Sequence of chain 4.A:
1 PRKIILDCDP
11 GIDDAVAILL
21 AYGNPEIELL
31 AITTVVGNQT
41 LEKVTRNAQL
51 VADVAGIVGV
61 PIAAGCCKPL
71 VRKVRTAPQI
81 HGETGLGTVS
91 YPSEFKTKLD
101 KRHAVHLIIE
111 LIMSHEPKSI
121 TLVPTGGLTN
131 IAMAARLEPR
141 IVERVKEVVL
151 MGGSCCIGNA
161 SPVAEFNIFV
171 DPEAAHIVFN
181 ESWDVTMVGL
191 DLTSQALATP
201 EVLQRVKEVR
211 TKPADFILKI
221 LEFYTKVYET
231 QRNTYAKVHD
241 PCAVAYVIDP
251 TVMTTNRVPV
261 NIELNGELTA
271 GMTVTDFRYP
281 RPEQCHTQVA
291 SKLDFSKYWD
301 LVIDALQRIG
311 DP

Binding-site contacts:
Ligand atom O4 contacts residue ASN167 of chain 4.A at 3.9 Å.
Ligand atom C2 contacts residue ASP13 of chain 4.A at 3.2 Å.
Ligand atom O2 contacts residue ASN38 of chain 4.A at 3.0 Å (h-bond).
Ligand atom O2 contacts residue ASP13 of chain 4.A at 2.5 Å (salt-bridge).
Ligand atom C1 contacts residue HIS81 of chain 4.A at 3.6 Å.
Ligand atom C2 contacts residue HIS81 of chain 4.A at 4.0 Å.
Ligand atom O1 contacts residue ASN38 of chain 4.A at 3.0 Å (h-bond).
Ligand atom C1 contacts residue ASN38 of chain 4.A at 3.2 Å.
Ligand atom O3 contacts residue THR125 of chain 4.A at 3.0 Å (h-bond).
Ligand atom O4 contacts residue PHE166 of chain 4.A at 3.6 Å.
Ligand atom O5 contacts residue PHE166 of chain 4.A at 3.7 Å.
Ligand atom O5 contacts residue GLU165 of chain 4.A at 2.6 Å (salt-bridge).
Ligand atom O2 contacts residue HIS81 of chain 4.A at 3.8 Å.
Ligand atom O2 contacts residue ASP14 of chain 4.A at 3.0 Å (salt-bridge).
Ligand atom O3 contacts residue MET151 of chain 4.A at 3.8 Å.
Ligand atom C4 contacts residue GLU165 of chain 4.A at 3.3 Å.
Ligand atom C3 contacts residue CA1 of chain 4.B at 3.4 Å.
Ligand atom O2 contacts residue ASP240 of chain 4.A at 3.2 Å (salt-bridge).
Ligand atom C3 contacts residue ASP240 of chain 4.A at 3.2 Å.
Ligand atom C4 contacts residue ASN167 of chain 4.A at 3.8 Å.
Ligand atom O3 contacts residue ASN167 of chain 4.A at 3.1 Å (h-bond).
Ligand atom O3 contacts residue CA1 of chain 4.B at 2.5 Å.
Ligand atom C5 contacts residue HIS239 of chain 4.A at 3.6 Å.
Ligand atom C2 contacts residue ASN38 of chain 4.A at 3.9 Å.
Ligand atom C2 contacts residue ASP240 of chain 4.A at 4.0 Å.
Ligand atom C5 contacts residue ASN159 of chain 4.A at 3.9 Å.
Ligand atom C3 contacts residue MET151 of chain 4.A at 3.9 Å (hydrophobic).
Ligand atom O4 contacts residue GLU165 of chain 4.A at 3.9 Å.
Ligand atom O3 contacts residue ASP240 of chain 4.A at 2.6 Å (salt-bridge).
Ligand atom O1 contacts residue HIS81 of chain 4.A at 2.8 Å (h-bond).
Ligand atom C4 contacts residue MET151 of chain 4.A at 4.0 Å (hydrophobic).
Ligand atom C2 contacts residue CA1 of chain 4.B at 3.4 Å.
Ligand atom C3 contacts residue ASN167 of chain 4.A at 4.0 Å.
Ligand atom C5 contacts residue MET151 of chain 4.A at 3.8 Å (hydrophobic).
Ligand atom O2 contacts residue CA1 of chain 4.B at 2.4 Å.
Ligand atom O3 contacts residue ASP13 of chain 4.A at 3.9 Å.
Ligand atom C3 contacts residue ASP13 of chain 4.A at 3.4 Å.
Ligand atom O5 contacts residue ASN159 of chain 4.A at 2.9 Å (h-bond).
Ligand atom C1 contacts residue CA1 of chain 4.B at 4.0 Å.
Ligand atom C5 contacts residue GLU165 of chain 4.A at 3.2 Å.

The small molecule below binds the protein below.
Small molecule (SMILES): OC[C@H]1O[C@@H](O)[C@H](O)[C@@H]1O